Sequence of chain 1.A:
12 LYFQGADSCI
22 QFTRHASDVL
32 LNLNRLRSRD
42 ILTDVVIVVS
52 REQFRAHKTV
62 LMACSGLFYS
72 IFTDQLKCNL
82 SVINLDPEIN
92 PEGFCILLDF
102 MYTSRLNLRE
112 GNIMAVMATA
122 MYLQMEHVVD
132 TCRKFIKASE

Binding-site contacts:
Ligand atom C5 contacts residue ARG36 of chain 1.A at 4.0 Å.
Ligand atom CL1 contacts residue LEU37 of chain 1.A at 3.6 Å.
Ligand atom N13 contacts residue ARG36 of chain 1.A at 3.6 Å.
Ligand atom N13 contacts residue ARG40 of chain 1.A at 2.9 Å (salt-bridge).
Ligand atom C5 contacts residue ARG40 of chain 1.A at 3.7 Å.
Ligand atom C10 contacts residue ASN33 of chain 1.A at 3.7 Å.
Ligand atom C5 contacts residue ASN33 of chain 1.A at 3.6 Å.
Ligand atom N14 contacts residue ASN33 of chain 1.A at 3.7 Å.
Ligand atom C9 contacts residue ASN33 of chain 1.A at 3.7 Å.
Ligand atom CL1 contacts residue ASN33 of chain 1.A at 3.8 Å.
Ligand atom C4 contacts residue ASN33 of chain 1.A at 3.8 Å.
Ligand atom C3 contacts residue ASN33 of chain 1.A at 3.8 Å.
Ligand atom C9 contacts residue LEU37 of chain 1.A at 4.3 Å (hydrophobic).
Ligand atom C4 contacts residue ARG36 of chain 1.A at 4.2 Å.
Ligand atom C4 contacts residue LEU37 of chain 1.A at 4.0 Å (hydrophobic).
Ligand atom C8 contacts residue ASN33 of chain 1.A at 4.1 Å.
Ligand atom N16 contacts residue ASN33 of chain 1.A at 3.8 Å.
Ligand atom C4 contacts residue ARG40 of chain 1.A at 3.6 Å.
Ligand atom N13 contacts residue ASN33 of chain 1.A at 3.7 Å.

This small molecule binds to this protein.
Small molecule (SMILES): O=C1Cc2cc(Nc3ncncc3Cl)ccc2N1